Sequence of chain 1.B:
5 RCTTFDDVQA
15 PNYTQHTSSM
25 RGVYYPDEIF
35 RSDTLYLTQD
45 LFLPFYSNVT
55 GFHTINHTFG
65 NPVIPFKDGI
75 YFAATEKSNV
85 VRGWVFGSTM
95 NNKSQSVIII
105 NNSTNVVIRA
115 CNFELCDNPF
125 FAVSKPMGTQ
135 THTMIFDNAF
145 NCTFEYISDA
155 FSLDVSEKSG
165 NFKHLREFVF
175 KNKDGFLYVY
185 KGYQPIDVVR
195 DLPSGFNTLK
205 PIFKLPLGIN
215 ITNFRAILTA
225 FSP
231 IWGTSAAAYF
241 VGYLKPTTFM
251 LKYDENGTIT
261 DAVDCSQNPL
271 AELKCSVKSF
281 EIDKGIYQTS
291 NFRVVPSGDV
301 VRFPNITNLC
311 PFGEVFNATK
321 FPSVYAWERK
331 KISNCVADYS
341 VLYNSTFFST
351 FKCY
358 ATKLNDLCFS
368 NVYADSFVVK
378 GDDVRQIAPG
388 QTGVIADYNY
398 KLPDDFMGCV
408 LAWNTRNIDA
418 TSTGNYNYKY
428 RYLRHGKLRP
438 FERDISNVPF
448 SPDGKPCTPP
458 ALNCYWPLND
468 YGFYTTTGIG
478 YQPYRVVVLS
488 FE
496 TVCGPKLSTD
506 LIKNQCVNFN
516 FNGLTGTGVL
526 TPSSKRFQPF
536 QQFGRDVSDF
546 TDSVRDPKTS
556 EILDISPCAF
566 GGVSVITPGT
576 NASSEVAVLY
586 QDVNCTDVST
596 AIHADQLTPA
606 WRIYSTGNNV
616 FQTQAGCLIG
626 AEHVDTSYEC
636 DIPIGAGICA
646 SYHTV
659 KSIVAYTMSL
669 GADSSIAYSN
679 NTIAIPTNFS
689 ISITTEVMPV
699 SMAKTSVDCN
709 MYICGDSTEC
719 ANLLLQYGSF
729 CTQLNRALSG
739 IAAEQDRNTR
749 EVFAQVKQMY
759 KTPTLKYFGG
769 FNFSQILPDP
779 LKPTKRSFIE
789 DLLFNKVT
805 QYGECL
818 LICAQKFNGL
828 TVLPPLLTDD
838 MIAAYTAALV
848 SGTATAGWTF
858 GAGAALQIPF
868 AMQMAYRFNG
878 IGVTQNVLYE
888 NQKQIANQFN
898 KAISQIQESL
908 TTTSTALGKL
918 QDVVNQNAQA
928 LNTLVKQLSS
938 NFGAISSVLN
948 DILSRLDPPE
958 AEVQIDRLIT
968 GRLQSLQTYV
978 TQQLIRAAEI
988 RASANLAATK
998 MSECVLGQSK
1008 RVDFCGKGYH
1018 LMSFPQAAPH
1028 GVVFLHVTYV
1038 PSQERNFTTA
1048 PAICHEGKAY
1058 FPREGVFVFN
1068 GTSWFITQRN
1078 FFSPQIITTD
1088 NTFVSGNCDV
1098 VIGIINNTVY

Binding-site contacts:
Ligand atom C7 contacts residue ASN678 of chain 1.B at 3.5 Å.
Ligand atom O5 contacts residue ASN678 of chain 1.B at 2.4 Å (h-bond).
Ligand atom C2 contacts residue ASN678 of chain 1.B at 2.5 Å.
Ligand atom C5 contacts residue ASN678 of chain 1.B at 3.7 Å.
Ligand atom N2 contacts residue ASN678 of chain 1.B at 3.0 Å (h-bond).
Ligand atom C1 contacts residue ASN678 of chain 1.B at 1.4 Å.
Ligand atom C3 contacts residue ASN678 of chain 1.B at 3.8 Å.
Ligand atom C4 contacts residue ASN678 of chain 1.B at 4.3 Å.
Ligand atom O7 contacts residue ASN678 of chain 1.B at 3.7 Å.

A small-molecule ligand and the protein it binds are described below.
Small molecule (SMILES): CC(=O)N[C@@H]1[C@@H](O)[C@H](O)[C@@H](CO)O[C@H]1O